Sequence of chain 1.B:
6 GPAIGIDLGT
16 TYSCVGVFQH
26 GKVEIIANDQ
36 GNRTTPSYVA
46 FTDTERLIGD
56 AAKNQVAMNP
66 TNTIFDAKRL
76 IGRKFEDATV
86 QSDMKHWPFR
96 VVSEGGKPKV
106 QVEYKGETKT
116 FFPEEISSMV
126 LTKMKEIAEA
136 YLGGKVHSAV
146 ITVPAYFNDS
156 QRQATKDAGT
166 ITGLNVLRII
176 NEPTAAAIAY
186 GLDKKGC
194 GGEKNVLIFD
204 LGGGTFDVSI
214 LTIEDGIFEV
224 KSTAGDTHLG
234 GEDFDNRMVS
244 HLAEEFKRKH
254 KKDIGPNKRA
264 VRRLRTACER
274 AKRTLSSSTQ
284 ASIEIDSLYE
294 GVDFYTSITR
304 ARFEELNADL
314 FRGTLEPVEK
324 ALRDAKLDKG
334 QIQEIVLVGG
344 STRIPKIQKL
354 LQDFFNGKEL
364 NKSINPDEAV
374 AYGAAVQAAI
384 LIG

The small molecule below binds the protein below.
Small molecule (SMILES): Cc1n[nH]c(C)c1C(=O)O

Binding-site contacts:
Ligand atom C7 contacts residue LYS275 of chain 1.B at 4.1 Å.
Ligand atom C8 contacts residue ARG276 of chain 1.B at 4.0 Å.
Ligand atom O11 contacts residue LYS275 of chain 1.B at 4.0 Å.
Ligand atom N4 contacts residue ARG276 of chain 1.B at 3.6 Å.
Ligand atom C9 contacts residue SER344 of chain 1.B at 4.4 Å.
Ligand atom C8 contacts residue GLY343 of chain 1.B at 3.6 Å.
Ligand atom C6 contacts residue ARG276 of chain 1.B at 4.2 Å.
Ligand atom C7 contacts residue GLY343 of chain 1.B at 3.5 Å.
Ligand atom N4 contacts residue SER279 of chain 1.B at 2.9 Å (h-bond).
Ligand atom C6 contacts residue SER279 of chain 1.B at 3.7 Å.
Ligand atom N4 contacts residue GLY343 of chain 1.B at 4.3 Å.
Ligand atom C7 contacts residue ILE347 of chain 1.B at 3.7 Å (hydrophobic).
Ligand atom C7 contacts residue SER279 of chain 1.B at 3.7 Å.
Ligand atom C2 contacts residue ARG346 of chain 1.B at 3.6 Å.
Ligand atom C1 contacts residue ARG346 of chain 1.B at 3.8 Å.
Ligand atom C6 contacts residue ARG346 of chain 1.B at 4.3 Å.
Ligand atom N4 contacts residue LYS275 of chain 1.B at 4.3 Å.
Ligand atom O11 contacts residue GLY343 of chain 1.B at 3.7 Å.
Ligand atom C8 contacts residue ARG346 of chain 1.B at 4.1 Å.
Ligand atom N4 contacts residue ARG346 of chain 1.B at 3.9 Å.
Ligand atom N3 contacts residue ARG346 of chain 1.B at 3.5 Å.
Ligand atom N3 contacts residue SER279 of chain 1.B at 3.8 Å.
Ligand atom C6 contacts residue GLY343 of chain 1.B at 3.5 Å.
Ligand atom C2 contacts residue GLY343 of chain 1.B at 4.5 Å.
Ligand atom C7 contacts residue SER344 of chain 1.B at 4.0 Å.
Ligand atom O11 contacts residue SER344 of chain 1.B at 4.0 Å.
Ligand atom C1 contacts residue ARG276 of chain 1.B at 4.0 Å.
Ligand atom C2 contacts residue ARG276 of chain 1.B at 3.8 Å.
Ligand atom O10 contacts residue GLY343 of chain 1.B at 3.5 Å.
Ligand atom N3 contacts residue ARG276 of chain 1.B at 3.6 Å.
Ligand atom C9 contacts residue GLY343 of chain 1.B at 3.6 Å.